This protein binds this small molecule.
Small molecule (SMILES): CC(C)CN(Cc1ccc(F)cc1)S(=O)(=O)c1ccc(NC2CCN(S(C)(=O)=O)CC2)nc1

Sequence of chain 1.B:
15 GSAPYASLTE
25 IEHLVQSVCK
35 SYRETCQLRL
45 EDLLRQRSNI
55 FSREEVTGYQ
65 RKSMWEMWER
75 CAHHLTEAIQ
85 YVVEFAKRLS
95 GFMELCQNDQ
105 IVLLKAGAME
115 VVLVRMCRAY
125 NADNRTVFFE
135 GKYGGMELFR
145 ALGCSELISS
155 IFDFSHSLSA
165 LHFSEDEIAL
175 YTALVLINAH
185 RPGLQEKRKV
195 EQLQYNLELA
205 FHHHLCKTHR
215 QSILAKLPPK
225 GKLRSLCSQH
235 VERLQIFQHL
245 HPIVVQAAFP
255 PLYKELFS

Binding-site contacts:
Ligand atom O16 contacts residue PHE143 of chain 1.B at 3.2 Å.
Ligand atom C3 contacts residue PHE156 of chain 1.B at 3.6 Å (hydrophobic).
Ligand atom C28 contacts residue GLN41 of chain 1.B at 3.4 Å.
Ligand atom C10 contacts residue HIS234 of chain 1.B at 3.7 Å.
Ligand atom C11 contacts residue ILE155 of chain 1.B at 3.8 Å (hydrophobic).
Ligand atom N21 contacts residue PHE132 of chain 1.B at 3.8 Å.
Ligand atom F13 contacts residue TRP72 of chain 1.B at 3.6 Å.
Ligand atom C18 contacts residue HIS78 of chain 1.B at 3.6 Å.
Ligand atom C29 contacts residue LEU42 of chain 1.B at 3.8 Å (hydrophobic).
Ligand atom C26 contacts residue ALA123 of chain 1.B at 3.7 Å (hydrophobic).
Ligand atom O32 contacts residue ARG122 of chain 1.B at 3.1 Å (salt-bridge).
Ligand atom C6 contacts residue LEU79 of chain 1.B at 3.9 Å (hydrophobic).
Ligand atom C28 contacts residue LEU42 of chain 1.B at 3.8 Å (hydrophobic).
Ligand atom O32 contacts residue ARG119 of chain 1.B at 3.6 Å.
Ligand atom C3 contacts residue ILE155 of chain 1.B at 3.9 Å (hydrophobic).
Ligand atom O31 contacts residue LEU42 of chain 1.B at 3.1 Å (h-bond).
Ligand atom O16 contacts residue CYS75 of chain 1.B at 3.8 Å.
Ligand atom F13 contacts residue LEU151 of chain 1.B at 3.4 Å.
Ligand atom S30 contacts residue ARG122 of chain 1.B at 3.6 Å.
Ligand atom C25 contacts residue ALA123 of chain 1.B at 3.5 Å (hydrophobic).
Ligand atom C11 contacts residue HIS234 of chain 1.B at 3.6 Å.
Ligand atom C22 contacts residue PHE133 of chain 1.B at 3.9 Å (hydrophobic).
Ligand atom C19 contacts residue HIS78 of chain 1.B at 3.7 Å.
Ligand atom C25 contacts residue PHE132 of chain 1.B at 3.9 Å (hydrophobic).
Ligand atom C1 contacts residue MET120 of chain 1.B at 3.8 Å (hydrophobic).
Ligand atom O31 contacts residue ARG122 of chain 1.B at 3.4 Å (salt-bridge).
Ligand atom C33 contacts residue ARG119 of chain 1.B at 3.8 Å.
Ligand atom O15 contacts residue CYS75 of chain 1.B at 3.2 Å.
Ligand atom N27 contacts residue GLN41 of chain 1.B at 4.0 Å.
Ligand atom C18 contacts residue LEU79 of chain 1.B at 3.8 Å (hydrophobic).
Ligand atom C12 contacts residue LEU79 of chain 1.B at 4.0 Å (hydrophobic).
Ligand atom C12 contacts residue ILE155 of chain 1.B at 3.6 Å (hydrophobic).
Ligand atom O16 contacts residue PHE133 of chain 1.B at 3.1 Å.
Ligand atom C33 contacts residue GLN41 of chain 1.B at 3.3 Å.
Ligand atom C33 contacts residue CYS40 of chain 1.B at 3.9 Å (hydrophobic).
Ligand atom O31 contacts residue GLN41 of chain 1.B at 3.5 Å.
Ligand atom O32 contacts residue LEU47 of chain 1.B at 3.8 Å.
Ligand atom O15 contacts residue LEU79 of chain 1.B at 4.0 Å.
Ligand atom F13 contacts residue HIS234 of chain 1.B at 3.3 Å.
Ligand atom O31 contacts residue CYS40 of chain 1.B at 3.4 Å (h-bond).